This small molecule binds to this protein.
Small molecule (SMILES): CC(=O)N[C@H]1[C@H](O[C@H]2[C@H](O)[C@@H](NC(C)=O)CO[C@@H]2CO[C@@H]2O[C@@H](C)[C@@H](O)[C@@H](O)[C@@H]2O)O[C@H](CO)[C@@H](O)[C@@H]1O

Binding-site contacts:
Ligand atom C7 contacts residue ASN265 of chain 1.C at 3.9 Å.
Ligand atom C4 contacts residue ASN265 of chain 1.C at 4.3 Å.
Ligand atom C3 contacts residue ASN265 of chain 1.C at 3.8 Å.
Ligand atom N2 contacts residue SER288 of chain 1.C at 4.0 Å.
Ligand atom O7 contacts residue GLY264 of chain 1.C at 4.4 Å.
Ligand atom C1 contacts residue SER288 of chain 1.C at 4.3 Å.
Ligand atom C2 contacts residue ASN265 of chain 1.C at 2.5 Å.
Ligand atom C5 contacts residue ASN265 of chain 1.C at 3.7 Å.
Ligand atom C8 contacts residue ARG286 of chain 1.C at 4.3 Å.
Ligand atom C6 contacts residue ARG290 of chain 1.C at 4.2 Å.
Ligand atom N2 contacts residue ASN265 of chain 1.C at 2.9 Å (h-bond).
Ligand atom O5 contacts residue ASN265 of chain 1.C at 2.4 Å (h-bond).
Ligand atom C1 contacts residue ASN265 of chain 1.C at 1.5 Å.
Ligand atom O7 contacts residue ASN265 of chain 1.C at 4.2 Å.
Ligand atom C6 contacts residue SER288 of chain 1.C at 4.3 Å.
Ligand atom C6 contacts residue PRO289 of chain 1.C at 4.0 Å (hydrophobic).

Sequence of chain 1.C:
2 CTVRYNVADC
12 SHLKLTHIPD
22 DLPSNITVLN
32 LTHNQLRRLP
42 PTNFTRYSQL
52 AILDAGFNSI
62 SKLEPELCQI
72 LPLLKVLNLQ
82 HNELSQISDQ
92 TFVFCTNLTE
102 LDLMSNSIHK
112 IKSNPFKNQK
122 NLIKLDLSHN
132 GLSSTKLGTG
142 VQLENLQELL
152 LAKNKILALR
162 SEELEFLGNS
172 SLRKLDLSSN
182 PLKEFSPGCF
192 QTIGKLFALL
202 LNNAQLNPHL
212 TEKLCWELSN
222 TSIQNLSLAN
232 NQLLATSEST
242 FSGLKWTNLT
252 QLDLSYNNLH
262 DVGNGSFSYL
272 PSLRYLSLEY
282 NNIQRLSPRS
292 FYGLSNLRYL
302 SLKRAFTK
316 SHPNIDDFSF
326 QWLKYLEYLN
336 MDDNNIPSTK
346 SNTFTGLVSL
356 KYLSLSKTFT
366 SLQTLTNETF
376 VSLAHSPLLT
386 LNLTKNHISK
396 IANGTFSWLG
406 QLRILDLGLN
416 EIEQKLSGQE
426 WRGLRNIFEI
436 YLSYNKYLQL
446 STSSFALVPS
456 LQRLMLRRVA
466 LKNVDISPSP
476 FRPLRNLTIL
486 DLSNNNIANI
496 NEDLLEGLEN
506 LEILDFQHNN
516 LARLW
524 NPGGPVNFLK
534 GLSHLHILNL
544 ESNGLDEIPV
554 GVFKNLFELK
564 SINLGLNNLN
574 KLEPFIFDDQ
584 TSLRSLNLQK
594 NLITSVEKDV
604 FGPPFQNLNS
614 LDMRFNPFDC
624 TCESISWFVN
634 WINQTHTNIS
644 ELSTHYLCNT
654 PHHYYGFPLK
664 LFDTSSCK